Binding-site contacts:
Ligand atom C5 contacts residue PRO403 of chain 1.F at 4.0 Å (hydrophobic).
Ligand atom N2 contacts residue ASP416 of chain 1.F at 3.0 Å (salt-bridge).
Ligand atom C2 contacts residue ASN406 of chain 1.F at 2.4 Å.
Ligand atom C7 contacts residue ASN406 of chain 1.F at 3.3 Å.
Ligand atom O4 contacts residue PRO418 of chain 1.F at 4.0 Å.
Ligand atom C8 contacts residue ASN424 of chain 1.F at 3.4 Å.
Ligand atom O3 contacts residue GLU422 of chain 1.F at 3.4 Å (salt-bridge).
Ligand atom O3 contacts residue ASP416 of chain 1.F at 4.0 Å.
Ligand atom O7 contacts residue PRO418 of chain 1.F at 3.6 Å.
Ligand atom O7 contacts residue ASN406 of chain 1.F at 3.6 Å (h-bond).
Ligand atom C7 contacts residue ASP416 of chain 1.F at 4.0 Å.
Ligand atom C3 contacts residue ASP416 of chain 1.F at 3.4 Å.
Ligand atom C5 contacts residue ASN406 of chain 1.F at 3.6 Å.
Ligand atom O3 contacts residue PRO418 of chain 1.F at 3.7 Å.
Ligand atom O5 contacts residue PRO403 of chain 1.F at 3.6 Å (h-bond).
Ligand atom N2 contacts residue ASN406 of chain 1.F at 2.8 Å (h-bond).
Ligand atom O5 contacts residue PRO418 of chain 1.F at 4.5 Å.
Ligand atom C4 contacts residue ASN406 of chain 1.F at 4.2 Å.
Ligand atom C1 contacts residue ASN406 of chain 1.F at 1.4 Å.
Ligand atom C8 contacts residue ASP416 of chain 1.F at 3.7 Å.
Ligand atom C6 contacts residue ILE425 of chain 1.F at 4.4 Å (hydrophobic).
Ligand atom C3 contacts residue ASN406 of chain 1.F at 3.6 Å.
Ligand atom C7 contacts residue LYS350 of chain 1.F at 4.3 Å.
Ligand atom O5 contacts residue ASN406 of chain 1.F at 2.4 Å (h-bond).
Ligand atom O7 contacts residue GLU422 of chain 1.F at 3.3 Å (salt-bridge).
Ligand atom C6 contacts residue PRO403 of chain 1.F at 3.8 Å (hydrophobic).
Ligand atom C8 contacts residue ILE425 of chain 1.F at 4.5 Å (hydrophobic).
Ligand atom C1 contacts residue ASP416 of chain 1.F at 3.6 Å.
Ligand atom O6 contacts residue ILE425 of chain 1.F at 4.5 Å.
Ligand atom C8 contacts residue ASN406 of chain 1.F at 3.7 Å.
Ligand atom C7 contacts residue GLU422 of chain 1.F at 4.0 Å.
Ligand atom C8 contacts residue LYS350 of chain 1.F at 4.0 Å.
Ligand atom O7 contacts residue LYS350 of chain 1.F at 3.9 Å.
Ligand atom C1 contacts residue PRO403 of chain 1.F at 4.4 Å (hydrophobic).
Ligand atom C3 contacts residue PRO418 of chain 1.F at 4.0 Å (hydrophobic).
Ligand atom C8 contacts residue GLU422 of chain 1.F at 4.3 Å.
Ligand atom C2 contacts residue ASP416 of chain 1.F at 3.5 Å.

This small molecule binds to this protein.
Small molecule (SMILES): CC(=O)N[C@H]1[C@H](O[C@H]2[C@H](O)[C@@H](NC(C)=O)CO[C@@H]2CO)O[C@H](CO)[C@@H](O)[C@@H]1O

Sequence of chain 1.F:
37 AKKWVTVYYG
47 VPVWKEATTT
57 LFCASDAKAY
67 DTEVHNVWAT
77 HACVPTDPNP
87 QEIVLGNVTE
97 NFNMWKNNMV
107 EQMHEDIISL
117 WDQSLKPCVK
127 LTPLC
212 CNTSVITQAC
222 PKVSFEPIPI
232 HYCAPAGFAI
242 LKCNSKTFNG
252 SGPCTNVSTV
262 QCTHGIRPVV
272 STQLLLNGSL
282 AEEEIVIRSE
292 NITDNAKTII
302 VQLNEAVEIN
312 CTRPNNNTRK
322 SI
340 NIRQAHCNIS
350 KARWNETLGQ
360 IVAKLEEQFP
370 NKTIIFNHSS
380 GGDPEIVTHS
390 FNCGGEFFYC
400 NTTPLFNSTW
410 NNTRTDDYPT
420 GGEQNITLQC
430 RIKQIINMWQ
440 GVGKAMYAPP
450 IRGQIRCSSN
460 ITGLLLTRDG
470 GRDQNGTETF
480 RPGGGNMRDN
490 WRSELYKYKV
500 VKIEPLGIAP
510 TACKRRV